Sequence of chain 54.C:
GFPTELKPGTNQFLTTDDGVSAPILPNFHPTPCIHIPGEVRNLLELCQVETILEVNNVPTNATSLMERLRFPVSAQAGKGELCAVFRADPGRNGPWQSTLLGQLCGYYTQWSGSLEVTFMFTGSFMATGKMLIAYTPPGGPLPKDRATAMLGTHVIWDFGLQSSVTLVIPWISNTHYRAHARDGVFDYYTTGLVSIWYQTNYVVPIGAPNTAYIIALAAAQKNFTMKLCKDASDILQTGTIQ

Sequence of chain 53.C:
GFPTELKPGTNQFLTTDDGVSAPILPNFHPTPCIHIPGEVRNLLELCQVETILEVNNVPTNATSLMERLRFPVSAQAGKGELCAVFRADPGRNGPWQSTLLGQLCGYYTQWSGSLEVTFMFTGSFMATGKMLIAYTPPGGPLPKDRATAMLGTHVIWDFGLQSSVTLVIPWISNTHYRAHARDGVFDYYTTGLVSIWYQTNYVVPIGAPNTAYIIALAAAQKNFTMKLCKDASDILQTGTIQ

This small molecule binds to this protein.
Small molecule (SMILES): Cc1cccc(-c2ccc(OCCCCCN3CCN(c4ccncc4)C3=O)cc2)c1

Sequence of chain 53.A:
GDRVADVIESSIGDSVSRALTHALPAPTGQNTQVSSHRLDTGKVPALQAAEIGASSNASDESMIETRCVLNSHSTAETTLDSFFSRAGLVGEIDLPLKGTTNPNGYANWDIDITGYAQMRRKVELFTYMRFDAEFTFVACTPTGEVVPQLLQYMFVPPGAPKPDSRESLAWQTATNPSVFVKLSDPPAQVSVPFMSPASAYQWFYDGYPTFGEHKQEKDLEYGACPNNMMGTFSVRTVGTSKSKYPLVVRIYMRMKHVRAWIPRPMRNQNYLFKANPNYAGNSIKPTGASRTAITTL

Binding-site contacts:
Ligand atom CAU contacts residue TYR201 of chain 53.A at 3.8 Å (hydrophobic).
Ligand atom CBC contacts residue ASN228 of chain 53.A at 3.9 Å.
Ligand atom CAR contacts residue PHE135 of chain 53.A at 3.4 Å (hydrophobic).
Ligand atom CAH contacts residue ASN228 of chain 53.A at 3.2 Å.
Ligand atom OAB contacts residue ILE113 of chain 53.A at 3.2 Å (h-bond).
Ligand atom CAT contacts residue TYR201 of chain 53.A at 3.5 Å (hydrophobic).
Ligand atom CAC contacts residue PHE137 of chain 53.A at 3.8 Å (hydrophobic).
Ligand atom CAG contacts residue PHE233 of chain 53.A at 3.2 Å (hydrophobic).
Ligand atom CAY contacts residue PHE155 of chain 53.A at 3.8 Å (hydrophobic).
Ligand atom CBC contacts residue TRP203 of chain 53.A at 3.2 Å (hydrophobic).
Ligand atom CAI contacts residue TRP203 of chain 53.A at 3.6 Å (hydrophobic).
Ligand atom CAN contacts residue PHE155 of chain 53.A at 3.6 Å (hydrophobic).
Ligand atom CAI contacts residue THR114 of chain 53.A at 3.8 Å.
Ligand atom NBE contacts residue ASN228 of chain 53.A at 3.9 Å.
Ligand atom CAC contacts residue PHE233 of chain 53.A at 3.1 Å (hydrophobic).
Ligand atom OAW contacts residue MET195 of chain 53.A at 3.5 Å.
Ligand atom CAU contacts residue TRP203 of chain 53.A at 3.7 Å (hydrophobic).
Ligand atom CAM contacts residue ILE24 of chain 53.C at 3.7 Å (hydrophobic).
Ligand atom CAA contacts residue ILE24 of chain 53.C at 3.8 Å (hydrophobic).
Ligand atom CAI contacts residue ASP112 of chain 53.A at 3.5 Å.
Ligand atom CAJ contacts residue ILE111 of chain 53.A at 3.3 Å (hydrophobic).
Ligand atom CAX contacts residue TRP203 of chain 53.A at 3.6 Å (hydrophobic).
Ligand atom NBE contacts residue TRP203 of chain 53.A at 3.2 Å.
Ligand atom CAK contacts residue VAL192 of chain 53.A at 3.1 Å (hydrophobic).
Ligand atom CAL contacts residue ILE111 of chain 53.A at 3.6 Å (hydrophobic).
Ligand atom CAE contacts residue ASP112 of chain 53.A at 3.7 Å.
Ligand atom OAW contacts residue ILE111 of chain 53.A at 3.6 Å.
Ligand atom CAP contacts residue ILE111 of chain 53.A at 3.8 Å (hydrophobic).
Ligand atom CAK contacts residue MET195 of chain 53.A at 3.6 Å (hydrophobic).
Ligand atom CAM contacts residue VAL192 of chain 53.A at 3.3 Å (hydrophobic).
Ligand atom CAH contacts residue TRP203 of chain 53.A at 3.5 Å (hydrophobic).
Ligand atom CAH contacts residue GLN202 of chain 53.A at 3.7 Å.
Ligand atom CAE contacts residue THR114 of chain 53.A at 3.5 Å.
Ligand atom CAD contacts residue ASN228 of chain 53.A at 3.5 Å.
Ligand atom CAU contacts residue ASN228 of chain 53.A at 3.6 Å.
Ligand atom CAG contacts residue PHE137 of chain 53.A at 3.7 Å (hydrophobic).
Ligand atom CAD contacts residue GLN202 of chain 53.A at 3.5 Å.
Ligand atom OAB contacts residue ASP112 of chain 53.A at 3.5 Å.
Ligand atom CAZ contacts residue MET195 of chain 53.A at 3.9 Å (hydrophobic).
Ligand atom CAA contacts residue PRO177 of chain 53.A at 3.8 Å (hydrophobic).